Binding-site contacts:
Ligand atom O3 contacts residue HIS145 of chain 1.D at 4.2 Å.
Ligand atom C8 contacts residue ILE150 of chain 1.D at 4.3 Å (hydrophobic).
Ligand atom C9 contacts residue ILE93 of chain 1.D at 3.6 Å (hydrophobic).
Ligand atom C10 contacts residue GLU244 of chain 1.D at 3.3 Å.
Ligand atom O2 contacts residue ASP154 of chain 1.D at 3.1 Å (salt-bridge).
Ligand atom C4 contacts residue TRP40 of chain 1.D at 3.8 Å (hydrophobic).
Ligand atom C5 contacts residue PHE82 of chain 1.D at 3.8 Å (hydrophobic).
Ligand atom C7 contacts residue PHE79 of chain 1.D at 4.3 Å (hydrophobic).
Ligand atom O2 contacts residue HIS145 of chain 1.D at 2.7 Å (h-bond).
Ligand atom O1 contacts residue HIS45 of chain 1.D at 3.3 Å (h-bond).
Ligand atom O2 contacts residue GLU244 of chain 1.D at 2.5 Å (salt-bridge).
Ligand atom C9 contacts residue TRP90 of chain 1.D at 3.9 Å (hydrophobic).
Ligand atom C5 contacts residue HIS45 of chain 1.D at 4.0 Å.
Ligand atom C6 contacts residue PRO144 of chain 1.D at 3.9 Å (hydrophobic).
Ligand atom O3 contacts residue HIS45 of chain 1.D at 4.4 Å.
Ligand atom C5 contacts residue ILE93 of chain 1.D at 3.9 Å (hydrophobic).
Ligand atom C4 contacts residue HIS45 of chain 1.D at 4.0 Å.
Ligand atom C1 contacts residue ILE93 of chain 1.D at 3.8 Å (hydrophobic).
Ligand atom C10 contacts residue HIS145 of chain 1.D at 3.8 Å.
Ligand atom C8 contacts residue TRP90 of chain 1.D at 4.3 Å (hydrophobic).
Ligand atom C6 contacts residue ILE77 of chain 1.D at 3.6 Å (hydrophobic).
Ligand atom O1 contacts residue PHE82 of chain 1.D at 3.3 Å.
Ligand atom C3 contacts residue TRP40 of chain 1.D at 4.4 Å (hydrophobic).
Ligand atom C9 contacts residue GLU244 of chain 1.D at 3.4 Å.
Ligand atom C7 contacts residue LEU84 of chain 1.D at 4.1 Å (hydrophobic).
Ligand atom C8 contacts residue GLU244 of chain 1.D at 3.5 Å.
Ligand atom C1 contacts residue TRP90 of chain 1.D at 4.5 Å (hydrophobic).
Ligand atom O1 contacts residue TRP40 of chain 1.D at 2.7 Å (h-bond).
Ligand atom O3 contacts residue ASP154 of chain 1.D at 2.6 Å (salt-bridge).
Ligand atom C6 contacts residue PHE82 of chain 1.D at 4.5 Å (hydrophobic).
Ligand atom C10 contacts residue ASP154 of chain 1.D at 3.2 Å.
Ligand atom C6 contacts residue TRP40 of chain 1.D at 3.8 Å (hydrophobic).
Ligand atom C7 contacts residue PHE82 of chain 1.D at 3.7 Å (hydrophobic).
Ligand atom C1 contacts residue GLU244 of chain 1.D at 4.5 Å.
Ligand atom C4 contacts residue PHE82 of chain 1.D at 4.2 Å (hydrophobic).

Sequence of chain 1.D:
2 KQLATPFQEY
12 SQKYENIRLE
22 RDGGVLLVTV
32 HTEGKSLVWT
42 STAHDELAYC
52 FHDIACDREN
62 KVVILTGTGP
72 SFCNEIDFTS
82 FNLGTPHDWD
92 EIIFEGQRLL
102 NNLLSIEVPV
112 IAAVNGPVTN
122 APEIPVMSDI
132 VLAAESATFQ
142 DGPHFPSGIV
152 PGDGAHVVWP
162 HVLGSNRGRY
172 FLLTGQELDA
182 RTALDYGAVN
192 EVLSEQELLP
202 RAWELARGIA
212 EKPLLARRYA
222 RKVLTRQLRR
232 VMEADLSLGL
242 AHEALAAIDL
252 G

A protein and the small-molecule ligand that binds it are described below.
Small molecule (SMILES): C[C@@H]1C(=O)C[C@@H](CC(O)O)C1(C)C